This protein binds this small molecule.
Small molecule (SMILES): CCn1cnc2c1c(=O)[nH]c(=O)n2CC1CCC(CNS(=O)(=O)c2ccc(OC3CCOCC3)c(F)c2)CC1

Binding-site contacts:
Ligand atom C24 contacts residue PHE38 of chain 1.A at 3.8 Å (hydrophobic).
Ligand atom C7 contacts residue PRO41 of chain 1.A at 3.7 Å (hydrophobic).
Ligand atom C24 contacts residue MET108 of chain 1.A at 4.0 Å (hydrophobic).
Ligand atom C1 contacts residue ASN99 of chain 1.A at 3.7 Å.
Ligand atom O1 contacts residue ASN99 of chain 1.A at 2.9 Å (h-bond).
Ligand atom C13 contacts residue MET108 of chain 1.A at 4.0 Å (hydrophobic).
Ligand atom C13 contacts residue PRO41 of chain 1.A at 3.9 Å (hydrophobic).
Ligand atom C3 contacts residue LEU53 of chain 1.A at 3.9 Å (hydrophobic).
Ligand atom O2 contacts residue ASN99 of chain 1.A at 3.4 Å (h-bond).
Ligand atom C6 contacts residue VAL46 of chain 1.A at 3.3 Å (hydrophobic).
Ligand atom N1 contacts residue ILE105 of chain 1.A at 3.8 Å.
Ligand atom C15 contacts residue MET108 of chain 1.A at 3.8 Å (hydrophobic).
Ligand atom N4 contacts residue VAL46 of chain 1.A at 3.9 Å.
Ligand atom N1 contacts residue LEU53 of chain 1.A at 4.0 Å.
Ligand atom O3 contacts residue TRP40 of chain 1.A at 3.3 Å.
Ligand atom C14 contacts residue ILE105 of chain 1.A at 3.7 Å (hydrophobic).
Ligand atom C4 contacts residue LEU53 of chain 1.A at 3.9 Å (hydrophobic).
Ligand atom N3 contacts residue PRO41 of chain 1.A at 3.9 Å.
Ligand atom C5 contacts residue LEU51 of chain 1.A at 3.9 Å (hydrophobic).
Ligand atom C18 contacts residue PHE38 of chain 1.A at 3.9 Å (hydrophobic).
Ligand atom F1 contacts residue ASP104 of chain 1.A at 3.3 Å.
Ligand atom C2 contacts residue LEU53 of chain 1.A at 3.7 Å (hydrophobic).
Ligand atom N4 contacts residue PRO41 of chain 1.A at 3.9 Å.
Ligand atom C7 contacts residue PHE42 of chain 1.A at 3.5 Å (hydrophobic).
Ligand atom O3 contacts residue MET108 of chain 1.A at 3.9 Å.
Ligand atom C2 contacts residue ASN99 of chain 1.A at 3.6 Å.
Ligand atom C1 contacts residue LEU53 of chain 1.A at 3.9 Å (hydrophobic).
Ligand atom C17 contacts residue MET108 of chain 1.A at 3.6 Å (hydrophobic).
Ligand atom C18 contacts residue MET108 of chain 1.A at 4.0 Å (hydrophobic).
Ligand atom O6 contacts residue LEU107 of chain 1.A at 4.0 Å.
Ligand atom N3 contacts residue LEU51 of chain 1.A at 3.7 Å.
Ligand atom C6 contacts residue PRO41 of chain 1.A at 3.7 Å (hydrophobic).
Ligand atom C14 contacts residue PRO41 of chain 1.A at 4.0 Å (hydrophobic).
Ligand atom C13 contacts residue ILE105 of chain 1.A at 3.7 Å (hydrophobic).
Ligand atom C5 contacts residue PRO41 of chain 1.A at 3.4 Å (hydrophobic).
Ligand atom O2 contacts residue LEU53 of chain 1.A at 3.6 Å.
Ligand atom C1 contacts residue ILE105 of chain 1.A at 3.9 Å (hydrophobic).
Ligand atom C24 contacts residue LEU107 of chain 1.A at 3.7 Å (hydrophobic).
Ligand atom N1 contacts residue ASN99 of chain 1.A at 2.8 Å (h-bond).
Ligand atom C20 contacts residue ASP104 of chain 1.A at 3.7 Å.

Sequence of chain 1.A:
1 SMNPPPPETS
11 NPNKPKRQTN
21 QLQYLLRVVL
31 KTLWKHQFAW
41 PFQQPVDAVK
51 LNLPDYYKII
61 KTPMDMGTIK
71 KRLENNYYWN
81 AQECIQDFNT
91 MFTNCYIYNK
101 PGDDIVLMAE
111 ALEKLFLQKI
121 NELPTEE